Sequence of chain 1.A:
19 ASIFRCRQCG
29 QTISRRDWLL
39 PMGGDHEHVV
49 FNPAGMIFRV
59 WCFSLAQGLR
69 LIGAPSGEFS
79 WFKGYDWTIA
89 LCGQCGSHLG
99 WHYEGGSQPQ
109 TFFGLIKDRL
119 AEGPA

Binding-site contacts:
Ligand atom S1 contacts residue ASN50 of chain 1.A at 4.3 Å.
Ligand atom O2 contacts residue PHE77 of chain 1.A at 3.8 Å.
Ligand atom C12 contacts residue ASN50 of chain 1.A at 4.2 Å.
Ligand atom C1 contacts residue TRP99 of chain 1.A at 3.3 Å (hydrophobic).
Ligand atom O2 contacts residue TRP85 of chain 1.A at 3.8 Å.
Ligand atom O2 contacts residue TYR101 of chain 1.A at 2.7 Å (h-bond).
Ligand atom O3 contacts residue TRP85 of chain 1.A at 4.4 Å.
Ligand atom C6 contacts residue TRP85 of chain 1.A at 4.3 Å (hydrophobic).
Ligand atom C8 contacts residue ILE87 of chain 1.A at 4.1 Å (hydrophobic).
Ligand atom C4 contacts residue TYR101 of chain 1.A at 3.3 Å (hydrophobic).
Ligand atom O3 contacts residue TRP99 of chain 1.A at 2.8 Å (h-bond).
Ligand atom O1 contacts residue PRO51 of chain 1.A at 3.6 Å.
Ligand atom C3 contacts residue TRP79 of chain 1.A at 3.4 Å (hydrophobic).
Ligand atom C4 contacts residue SER78 of chain 1.A at 4.0 Å.
Ligand atom O4 contacts residue TRP99 of chain 1.A at 4.2 Å.
Ligand atom O1 contacts residue ASN50 of chain 1.A at 3.8 Å.
Ligand atom O1 contacts residue PHE77 of chain 1.A at 3.3 Å (h-bond).
Ligand atom C5 contacts residue TRP99 of chain 1.A at 3.6 Å (hydrophobic).
Ligand atom C6 contacts residue ASN50 of chain 1.A at 4.2 Å.
Ligand atom O1 contacts residue TRP79 of chain 1.A at 3.5 Å.
Ligand atom C4 contacts residue PHE77 of chain 1.A at 3.7 Å (hydrophobic).
Ligand atom C5 contacts residue TYR101 of chain 1.A at 3.4 Å (hydrophobic).
Ligand atom C1 contacts residue TRP85 of chain 1.A at 3.4 Å (hydrophobic).
Ligand atom O4 contacts residue ASN50 of chain 1.A at 3.0 Å (h-bond).
Ligand atom C4 contacts residue TRP79 of chain 1.A at 3.2 Å (hydrophobic).
Ligand atom C3 contacts residue PHE77 of chain 1.A at 3.4 Å (hydrophobic).
Ligand atom N1 contacts residue TRP79 of chain 1.A at 3.3 Å.
Ligand atom N1 contacts residue TRP85 of chain 1.A at 4.3 Å.
Ligand atom O2 contacts residue TRP79 of chain 1.A at 3.0 Å (h-bond).
Ligand atom C2 contacts residue TRP99 of chain 1.A at 4.1 Å (hydrophobic).
Ligand atom C5 contacts residue TRP79 of chain 1.A at 3.6 Å (hydrophobic).
Ligand atom N1 contacts residue PHE77 of chain 1.A at 2.7 Å (h-bond).
Ligand atom C4 contacts residue TRP85 of chain 1.A at 3.7 Å (hydrophobic).
Ligand atom O3 contacts residue ILE87 of chain 1.A at 4.1 Å.
Ligand atom C5 contacts residue TRP85 of chain 1.A at 3.6 Å (hydrophobic).
Ligand atom N1 contacts residue SER78 of chain 1.A at 4.0 Å.
Ligand atom C8 contacts residue TRP85 of chain 1.A at 3.9 Å (hydrophobic).
Ligand atom C2 contacts residue TRP79 of chain 1.A at 3.7 Å (hydrophobic).
Ligand atom S1 contacts residue TRP99 of chain 1.A at 4.0 Å.
Ligand atom O2 contacts residue SER78 of chain 1.A at 3.5 Å.

A small-molecule ligand and the protein it binds are described below.
Small molecule (SMILES): O=C1CC[C@H](CS(=O)(=O)c2ccccc2)C(=O)N1